Binding-site contacts:
Ligand atom O6 contacts residue TYR28 of chain 1.C at 4.2 Å.
Ligand atom C6 contacts residue TYR28 of chain 1.C at 3.6 Å (hydrophobic).
Ligand atom O7 contacts residue ASN61 of chain 1.C at 2.9 Å (h-bond).
Ligand atom C7 contacts residue ASN61 of chain 1.C at 3.8 Å.
Ligand atom C6 contacts residue ASN61 of chain 1.C at 3.7 Å.
Ligand atom N2 contacts residue ASN61 of chain 1.C at 4.0 Å.
Ligand atom C1 contacts residue ASN61 of chain 1.C at 3.6 Å.
Ligand atom C2 contacts residue ASN61 of chain 1.C at 3.3 Å.
Ligand atom O5 contacts residue ASN61 of chain 1.C at 2.9 Å (h-bond).
Ligand atom C3 contacts residue ASN61 of chain 1.C at 4.0 Å.
Ligand atom O3 contacts residue ASN61 of chain 1.C at 4.0 Å.
Ligand atom C5 contacts residue ASN61 of chain 1.C at 3.5 Å.
Ligand atom C4 contacts residue ASN61 of chain 1.C at 3.6 Å.

Sequence of chain 1.C:
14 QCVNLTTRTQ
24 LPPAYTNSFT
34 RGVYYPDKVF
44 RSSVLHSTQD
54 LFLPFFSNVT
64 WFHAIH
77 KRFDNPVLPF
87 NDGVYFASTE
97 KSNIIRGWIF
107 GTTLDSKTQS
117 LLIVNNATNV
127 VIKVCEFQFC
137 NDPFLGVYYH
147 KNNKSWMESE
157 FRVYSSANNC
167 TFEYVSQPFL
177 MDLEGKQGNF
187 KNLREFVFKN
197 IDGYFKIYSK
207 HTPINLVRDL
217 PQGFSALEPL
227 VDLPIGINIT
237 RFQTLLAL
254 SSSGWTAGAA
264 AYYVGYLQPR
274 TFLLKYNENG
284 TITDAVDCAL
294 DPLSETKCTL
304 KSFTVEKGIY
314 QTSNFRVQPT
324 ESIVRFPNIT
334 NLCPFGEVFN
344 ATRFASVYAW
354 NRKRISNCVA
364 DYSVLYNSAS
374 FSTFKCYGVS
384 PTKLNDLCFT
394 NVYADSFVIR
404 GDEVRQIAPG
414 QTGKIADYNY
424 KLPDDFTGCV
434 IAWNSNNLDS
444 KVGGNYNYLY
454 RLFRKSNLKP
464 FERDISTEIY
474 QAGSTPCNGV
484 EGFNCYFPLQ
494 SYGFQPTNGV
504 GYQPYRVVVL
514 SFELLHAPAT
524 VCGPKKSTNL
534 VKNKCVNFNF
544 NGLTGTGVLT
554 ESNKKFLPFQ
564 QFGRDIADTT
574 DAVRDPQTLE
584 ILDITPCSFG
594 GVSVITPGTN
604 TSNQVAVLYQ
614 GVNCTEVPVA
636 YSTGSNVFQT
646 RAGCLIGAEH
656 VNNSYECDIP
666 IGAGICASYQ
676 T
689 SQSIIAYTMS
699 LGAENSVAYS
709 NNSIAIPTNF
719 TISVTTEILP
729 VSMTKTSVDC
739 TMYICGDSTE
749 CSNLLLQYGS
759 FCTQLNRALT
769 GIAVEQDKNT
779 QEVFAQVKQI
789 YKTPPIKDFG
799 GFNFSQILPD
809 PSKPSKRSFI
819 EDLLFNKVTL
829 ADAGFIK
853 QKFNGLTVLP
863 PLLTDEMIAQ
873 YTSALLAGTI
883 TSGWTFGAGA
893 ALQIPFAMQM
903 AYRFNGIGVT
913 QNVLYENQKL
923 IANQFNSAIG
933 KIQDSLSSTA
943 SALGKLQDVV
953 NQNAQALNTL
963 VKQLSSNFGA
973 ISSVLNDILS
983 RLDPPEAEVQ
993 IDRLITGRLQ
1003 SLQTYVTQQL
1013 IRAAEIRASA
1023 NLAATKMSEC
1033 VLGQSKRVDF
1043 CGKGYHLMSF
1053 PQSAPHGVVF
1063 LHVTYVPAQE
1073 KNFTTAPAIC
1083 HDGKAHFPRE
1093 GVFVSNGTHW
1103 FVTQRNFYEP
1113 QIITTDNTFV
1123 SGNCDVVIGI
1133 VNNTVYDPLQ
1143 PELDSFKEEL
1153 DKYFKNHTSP

This small molecule binds to this protein.
Small molecule (SMILES): CC(=O)N[C@@H]1[C@@H](O)[C@H](O)[C@@H](CO)O[C@H]1O